Binding-site contacts:
Ligand atom C20 contacts residue GLU56 of chain 1.A at 3.3 Å.
Ligand atom C06 contacts residue PHE128 of chain 1.A at 4.1 Å (hydrophobic).
Ligand atom C15 contacts residue LEU243 of chain 1.A at 4.1 Å (hydrophobic).
Ligand atom C07 contacts residue PHE107 of chain 1.A at 3.9 Å (hydrophobic).
Ligand atom C19 contacts residue ALA53 of chain 1.A at 3.9 Å (hydrophobic).
Ligand atom C05 contacts residue ILE127 of chain 1.A at 3.6 Å (hydrophobic).
Ligand atom C20 contacts residue ALA53 of chain 1.A at 4.1 Å (hydrophobic).
Ligand atom O01 contacts residue THR50 of chain 1.A at 2.9 Å (h-bond).
Ligand atom C17 contacts residue ALA53 of chain 1.A at 3.7 Å (hydrophobic).
Ligand atom C17 contacts residue LEU228 of chain 1.A at 4.0 Å (hydrophobic).
Ligand atom C15 contacts residue LEU228 of chain 1.A at 3.6 Å (hydrophobic).
Ligand atom C19 contacts residue LEU49 of chain 1.A at 3.9 Å (hydrophobic).
Ligand atom C05 contacts residue MET124 of chain 1.A at 3.7 Å (hydrophobic).
Ligand atom C07 contacts residue LEU131 of chain 1.A at 3.5 Å (hydrophobic).
Ligand atom C14 contacts residue LEU228 of chain 1.A at 3.5 Å (hydrophobic).
Ligand atom C16 contacts residue LEU228 of chain 1.A at 3.7 Å (hydrophobic).
Ligand atom C05 contacts residue PHE128 of chain 1.A at 4.0 Å (hydrophobic).
Ligand atom C14 contacts residue THR50 of chain 1.A at 3.7 Å.
Ligand atom C21 contacts residue LEU90 of chain 1.A at 4.1 Å (hydrophobic).
Ligand atom C22 contacts residue LEU90 of chain 1.A at 3.6 Å (hydrophobic).
Ligand atom C23 contacts residue LEU90 of chain 1.A at 4.1 Å (hydrophobic).
Ligand atom C13 contacts residue LEU49 of chain 1.A at 3.6 Å (hydrophobic).
Ligand atom O01 contacts residue LEU228 of chain 1.A at 3.8 Å.
Ligand atom C04 contacts residue MET124 of chain 1.A at 4.0 Å (hydrophobic).
Ligand atom C02 contacts residue MET91 of chain 1.A at 4.1 Å (hydrophobic).
Ligand atom C04 contacts residue ILE127 of chain 1.A at 3.6 Å (hydrophobic).
Ligand atom C22 contacts residue LEU94 of chain 1.A at 4.1 Å (hydrophobic).
Ligand atom O02 contacts residue ARG97 of chain 1.A at 3.1 Å (salt-bridge).
Ligand atom C13 contacts residue LEU228 of chain 1.A at 4.1 Å (hydrophobic).
Ligand atom C13 contacts residue MET46 of chain 1.A at 3.9 Å (hydrophobic).
Ligand atom C21 contacts residue GLU56 of chain 1.A at 3.3 Å.
Ligand atom O02 contacts residue LEU90 of chain 1.A at 3.9 Å.
Ligand atom O01 contacts residue LEU243 of chain 1.A at 3.2 Å.
Ligand atom C17 contacts residue LEU87 of chain 1.A at 4.0 Å (hydrophobic).
Ligand atom C16 contacts residue ALA53 of chain 1.A at 3.5 Å (hydrophobic).
Ligand atom C14 contacts residue MET46 of chain 1.A at 3.6 Å (hydrophobic).
Ligand atom C14 contacts residue LEU49 of chain 1.A at 3.9 Å (hydrophobic).
Ligand atom O02 contacts residue GLU56 of chain 1.A at 2.6 Å (salt-bridge).
Ligand atom C06 contacts residue LEU131 of chain 1.A at 3.9 Å (hydrophobic).
Ligand atom C15 contacts residue THR50 of chain 1.A at 3.7 Å.

Sequence of chain 1.A:
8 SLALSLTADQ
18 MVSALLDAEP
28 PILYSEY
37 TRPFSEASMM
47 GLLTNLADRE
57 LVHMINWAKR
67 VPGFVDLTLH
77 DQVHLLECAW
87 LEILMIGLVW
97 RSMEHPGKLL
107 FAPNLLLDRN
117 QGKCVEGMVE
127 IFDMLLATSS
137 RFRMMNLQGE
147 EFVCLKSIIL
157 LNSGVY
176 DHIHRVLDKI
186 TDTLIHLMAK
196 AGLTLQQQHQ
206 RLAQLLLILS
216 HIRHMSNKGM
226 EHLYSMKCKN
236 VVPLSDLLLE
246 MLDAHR

The protein below binds the small molecule below.
Small molecule (SMILES): Oc1ccc(C(=C2CCc3ccccc3C2)c2ccc(O)cc2)cc1